Binding-site contacts:
Ligand atom C11 contacts residue ASN36 of chain 1.A at 3.4 Å.
Ligand atom F7B contacts residue LEU204 of chain 1.A at 3.5 Å.
Ligand atom F18 contacts residue VAL234 of chain 1.A at 3.9 Å.
Ligand atom O11 contacts residue LEU35 of chain 1.A at 3.1 Å (h-bond).
Ligand atom C8 contacts residue MET76 of chain 1.A at 3.8 Å (hydrophobic).
Ligand atom F7C contacts residue MET73 of chain 1.A at 3.8 Å.
Ligand atom O15 contacts residue MET226 of chain 1.A at 3.7 Å.
Ligand atom F7B contacts residue VAL77 of chain 1.A at 3.8 Å.
Ligand atom C16 contacts residue MET73 of chain 1.A at 3.3 Å (hydrophobic).
Ligand atom O10 contacts residue MET73 of chain 1.A at 3.5 Å (h-bond).
Ligand atom C1 contacts residue MET76 of chain 1.A at 3.8 Å (hydrophobic).
Ligand atom N8 contacts residue ARG83 of chain 1.A at 3.0 Å (salt-bridge).
Ligand atom N8 contacts residue GLN42 of chain 1.A at 3.4 Å (h-bond).
Ligand atom F7C contacts residue MET76 of chain 1.A at 2.9 Å.
Ligand atom C4 contacts residue PHE95 of chain 1.A at 3.9 Å (hydrophobic).
Ligand atom F7A contacts residue MET80 of chain 1.A at 3.5 Å.
Ligand atom C17 contacts residue LEU72 of chain 1.A at 3.6 Å (hydrophobic).
Ligand atom O14 contacts residue GLY39 of chain 1.A at 3.2 Å.
Ligand atom C12 contacts residue ASN36 of chain 1.A at 3.2 Å.
Ligand atom C19 contacts residue ILE230 of chain 1.A at 3.7 Å (hydrophobic).
Ligand atom C17 contacts residue MET73 of chain 1.A at 3.3 Å (hydrophobic).
Ligand atom O11 contacts residue ASN36 of chain 1.A at 2.6 Å (h-bond).
Ligand atom N8 contacts residue MET80 of chain 1.A at 3.0 Å.
Ligand atom C5 contacts residue GLN42 of chain 1.A at 3.5 Å.
Ligand atom N9 contacts residue LEU35 of chain 1.A at 3.2 Å (h-bond).
Ligand atom C15 contacts residue MET226 of chain 1.A at 3.8 Å (hydrophobic).
Ligand atom C1 contacts residue LEU35 of chain 1.A at 3.7 Å (hydrophobic).
Ligand atom C20 contacts residue ILE230 of chain 1.A at 3.6 Å (hydrophobic).
Ligand atom O14 contacts residue MET76 of chain 1.A at 3.8 Å.
Ligand atom F18 contacts residue HIS205 of chain 1.A at 3.2 Å.
Ligand atom F18 contacts residue GLN69 of chain 1.A at 3.6 Å.
Ligand atom N8 contacts residue MET76 of chain 1.A at 3.3 Å (h-bond).
Ligand atom C8 contacts residue GLN42 of chain 1.A at 3.5 Å.
Ligand atom C5 contacts residue LEU38 of chain 1.A at 3.6 Å (hydrophobic).
Ligand atom C6 contacts residue LEU35 of chain 1.A at 3.3 Å (hydrophobic).
Ligand atom C16 contacts residue MET76 of chain 1.A at 3.4 Å (hydrophobic).
Ligand atom F7C contacts residue VAL77 of chain 1.A at 2.9 Å.
Ligand atom C2 contacts residue MET76 of chain 1.A at 3.7 Å (hydrophobic).
Ligand atom C13 contacts residue THR208 of chain 1.A at 3.5 Å.
Ligand atom F7A contacts residue PHE95 of chain 1.A at 3.6 Å.

Sequence of chain 1.A:
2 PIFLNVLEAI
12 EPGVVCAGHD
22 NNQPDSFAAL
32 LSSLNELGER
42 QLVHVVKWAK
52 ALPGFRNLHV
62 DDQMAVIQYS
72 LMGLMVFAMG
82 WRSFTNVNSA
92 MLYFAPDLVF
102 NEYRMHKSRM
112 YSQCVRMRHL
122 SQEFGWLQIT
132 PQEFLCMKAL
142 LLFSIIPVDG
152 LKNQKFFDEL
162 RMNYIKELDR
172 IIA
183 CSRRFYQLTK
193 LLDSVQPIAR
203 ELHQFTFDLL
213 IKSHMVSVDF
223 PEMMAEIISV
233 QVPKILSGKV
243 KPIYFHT

A small-molecule ligand and the protein it binds are described below.
Small molecule (SMILES): C[C@](O)(CS(=O)(=O)c1ccc(F)cc1)C(=O)Nc1ccc(C#N)c(C(F)(F)F)c1